Sequence of chain 1.D:
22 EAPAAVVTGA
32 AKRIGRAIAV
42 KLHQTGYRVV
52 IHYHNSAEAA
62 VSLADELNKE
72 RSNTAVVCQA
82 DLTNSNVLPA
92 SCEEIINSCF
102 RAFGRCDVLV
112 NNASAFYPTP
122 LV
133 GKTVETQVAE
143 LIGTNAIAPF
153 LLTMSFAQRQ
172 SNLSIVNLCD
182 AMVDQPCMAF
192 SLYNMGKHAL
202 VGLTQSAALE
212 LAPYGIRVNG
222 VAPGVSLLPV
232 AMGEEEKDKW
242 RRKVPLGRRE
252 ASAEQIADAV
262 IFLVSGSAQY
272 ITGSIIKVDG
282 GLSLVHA

Sequence of chain 1.A:
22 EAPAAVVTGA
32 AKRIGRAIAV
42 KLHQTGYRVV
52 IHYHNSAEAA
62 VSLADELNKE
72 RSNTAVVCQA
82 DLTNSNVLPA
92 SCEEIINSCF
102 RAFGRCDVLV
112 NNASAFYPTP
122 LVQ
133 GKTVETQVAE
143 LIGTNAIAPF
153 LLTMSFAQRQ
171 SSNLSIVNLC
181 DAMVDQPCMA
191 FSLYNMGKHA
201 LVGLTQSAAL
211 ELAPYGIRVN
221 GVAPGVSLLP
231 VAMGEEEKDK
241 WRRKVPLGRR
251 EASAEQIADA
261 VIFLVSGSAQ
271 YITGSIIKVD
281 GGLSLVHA

This small molecule binds to this protein.
Small molecule (SMILES): Nc1nc(N)c2c(-c3ccccc3)c(-c3ccc(Br)cc3)[nH]c2n1

Binding-site contacts:
Ligand atom CAS contacts residue NAP1 of chain 1.K at 3.9 Å.
Ligand atom NAA contacts residue PHE117 of chain 1.D at 3.9 Å.
Ligand atom CAH contacts residue CYS188 of chain 1.D at 3.8 Å (hydrophobic).
Ligand atom N3 contacts residue PHE117 of chain 1.D at 3.5 Å.
Ligand atom CAI contacts residue PHE117 of chain 1.D at 3.7 Å (hydrophobic).
Ligand atom NAO contacts residue NAP1 of chain 1.K at 3.5 Å.
Ligand atom CAJ contacts residue NAP1 of chain 1.K at 3.1 Å.
Ligand atom C2 contacts residue PHE117 of chain 1.D at 3.6 Å (hydrophobic).
Ligand atom CAG contacts residue ASP181 of chain 1.D at 3.4 Å.
Ligand atom NAO contacts residue TYR194 of chain 1.D at 2.8 Å (h-bond).
Ligand atom NAA contacts residue SER115 of chain 1.D at 2.8 Å (h-bond).
Ligand atom C5 contacts residue PHE117 of chain 1.D at 3.8 Å (hydrophobic).
Ligand atom CAT contacts residue NAP1 of chain 1.K at 3.8 Å.
Ligand atom CAU contacts residue NAP1 of chain 1.K at 3.5 Å.
Ligand atom C6 contacts residue NAP1 of chain 1.K at 3.6 Å.
Ligand atom CAH contacts residue TRP241 of chain 1.D at 3.6 Å (hydrophobic).
Ligand atom NAB contacts residue NAP1 of chain 1.K at 3.6 Å.
Ligand atom NAO contacts residue PHE117 of chain 1.D at 3.3 Å.
Ligand atom CAV contacts residue PHE117 of chain 1.D at 3.6 Å (hydrophobic).
Ligand atom C2 contacts residue NAP1 of chain 1.K at 3.1 Å.
Ligand atom BR contacts residue MET183 of chain 1.D at 3.5 Å.
Ligand atom N3 contacts residue TYR194 of chain 1.D at 3.4 Å (h-bond).
Ligand atom CAV contacts residue NAP1 of chain 1.K at 3.7 Å.
Ligand atom C4 contacts residue NAP1 of chain 1.K at 3.7 Å.
Ligand atom CAD contacts residue LEU229 of chain 1.D at 3.3 Å (hydrophobic).
Ligand atom CAU contacts residue PHE117 of chain 1.D at 3.6 Å (hydrophobic).
Ligand atom NAB contacts residue ARG34 of chain 1.D at 3.7 Å.
Ligand atom CAP contacts residue CYS188 of chain 1.D at 3.6 Å (hydrophobic).
Ligand atom N1 contacts residue PHE117 of chain 1.D at 3.8 Å.
Ligand atom CAD contacts residue MET233 of chain 1.D at 3.8 Å (hydrophobic).
Ligand atom C4 contacts residue PHE117 of chain 1.D at 3.4 Å (hydrophobic).
Ligand atom C6 contacts residue PHE117 of chain 1.D at 3.8 Å (hydrophobic).
Ligand atom CAF contacts residue LEU229 of chain 1.D at 3.4 Å (hydrophobic).
Ligand atom N1 contacts residue NAP1 of chain 1.K at 2.8 Å (h-bond).
Ligand atom N3 contacts residue NAP1 of chain 1.K at 2.6 Å (h-bond).
Ligand atom C4 contacts residue TYR194 of chain 1.D at 3.5 Å (hydrophobic).
Ligand atom BR contacts residue CYS188 of chain 1.D at 3.8 Å.
Ligand atom CAK contacts residue ASP181 of chain 1.D at 3.1 Å.
Ligand atom C5 contacts residue NAP1 of chain 1.K at 3.7 Å.
Ligand atom NAA contacts residue NAP1 of chain 1.K at 3.0 Å (h-bond).